A small-molecule ligand and the protein it binds are described below.
Small molecule (SMILES): O=C(O)c1[nH]c(=O)[nH]c(=O)c1F

Binding-site contacts:
Ligand atom O2 contacts residue ARG202 of chain 2.A at 3.0 Å (salt-bridge).
Ligand atom O42 contacts residue PRO243 of chain 2.A at 3.1 Å (h-bond).
Ligand atom C41 contacts residue ALA229 of chain 2.A at 4.1 Å (hydrophobic).
Ligand atom N3 contacts residue PRO243 of chain 2.A at 2.9 Å (h-bond).
Ligand atom O42 contacts residue ARG16 of chain 2.A at 2.8 Å (salt-bridge).
Ligand atom C2 contacts residue GLY244 of chain 2.A at 4.0 Å.
Ligand atom N3 contacts residue GLY244 of chain 2.A at 3.9 Å.
Ligand atom O2 contacts residue PRO243 of chain 2.A at 3.2 Å.
Ligand atom O41 contacts residue HIS14 of chain 2.A at 3.3 Å (h-bond).
Ligand atom O41 contacts residue ARG16 of chain 2.A at 2.9 Å (salt-bridge).
Ligand atom N1 contacts residue ZN1 of chain 2.G at 4.0 Å.
Ligand atom F5 contacts residue TYR99 of chain 2.A at 3.7 Å.
Ligand atom C2 contacts residue PRO243 of chain 2.A at 3.5 Å (hydrophobic).
Ligand atom C41 contacts residue ASN46 of chain 2.A at 3.9 Å.
Ligand atom N3 contacts residue ALA229 of chain 2.A at 3.9 Å.
Ligand atom O6 contacts residue ARG202 of chain 2.A at 3.8 Å.
Ligand atom O41 contacts residue ASN46 of chain 2.A at 2.9 Å (h-bond).
Ligand atom O6 contacts residue HIS131 of chain 2.A at 3.0 Å (h-bond).
Ligand atom C41 contacts residue PRO243 of chain 2.A at 4.0 Å (hydrophobic).
Ligand atom C2 contacts residue ARG202 of chain 2.A at 3.5 Å.
Ligand atom C5 contacts residue ZN1 of chain 2.F at 4.1 Å.
Ligand atom F5 contacts residue HIS14 of chain 2.A at 3.5 Å.
Ligand atom C5 contacts residue HIS14 of chain 2.A at 4.2 Å.
Ligand atom C6 contacts residue ZN1 of chain 2.G at 3.3 Å.
Ligand atom O6 contacts residue KCX97 of chain 2.A at 3.8 Å.
Ligand atom F5 contacts residue ASN46 of chain 2.A at 3.1 Å.
Ligand atom O2 contacts residue VAL201 of chain 2.A at 3.6 Å.
Ligand atom F5 contacts residue ZN1 of chain 2.F at 4.0 Å.
Ligand atom C6 contacts residue HIS131 of chain 2.A at 4.0 Å.
Ligand atom O6 contacts residue ZN1 of chain 2.G at 2.5 Å.
Ligand atom C4 contacts residue PRO243 of chain 2.A at 3.9 Å (hydrophobic).
Ligand atom C6 contacts residue ARG202 of chain 2.A at 3.8 Å.
Ligand atom O42 contacts residue HIS231 of chain 2.A at 3.0 Å (h-bond).
Ligand atom O2 contacts residue GLY244 of chain 2.A at 3.2 Å (h-bond).
Ligand atom N1 contacts residue ASP227 of chain 2.A at 4.1 Å.
Ligand atom O42 contacts residue ALA229 of chain 2.A at 3.7 Å.
Ligand atom N1 contacts residue ARG202 of chain 2.A at 2.8 Å (salt-bridge).
Ligand atom C5 contacts residue ASN46 of chain 2.A at 4.2 Å.
Ligand atom F5 contacts residue KCX97 of chain 2.A at 3.8 Å.
Ligand atom C41 contacts residue ARG16 of chain 2.A at 3.5 Å.

Sequence of chain 2.A:
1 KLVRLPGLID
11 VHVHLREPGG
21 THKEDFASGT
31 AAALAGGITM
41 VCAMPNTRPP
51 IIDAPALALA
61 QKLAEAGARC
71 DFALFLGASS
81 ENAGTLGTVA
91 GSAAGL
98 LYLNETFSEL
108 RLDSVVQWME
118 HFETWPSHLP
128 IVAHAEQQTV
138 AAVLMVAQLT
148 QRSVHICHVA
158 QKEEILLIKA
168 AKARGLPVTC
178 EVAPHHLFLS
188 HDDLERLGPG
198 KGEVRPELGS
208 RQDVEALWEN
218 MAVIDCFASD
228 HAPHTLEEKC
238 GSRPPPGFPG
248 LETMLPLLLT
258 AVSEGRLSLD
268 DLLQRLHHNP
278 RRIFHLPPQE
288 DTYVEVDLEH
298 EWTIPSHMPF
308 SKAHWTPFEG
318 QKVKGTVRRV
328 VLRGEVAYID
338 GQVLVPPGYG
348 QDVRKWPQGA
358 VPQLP